Sequence of chain 1.A:
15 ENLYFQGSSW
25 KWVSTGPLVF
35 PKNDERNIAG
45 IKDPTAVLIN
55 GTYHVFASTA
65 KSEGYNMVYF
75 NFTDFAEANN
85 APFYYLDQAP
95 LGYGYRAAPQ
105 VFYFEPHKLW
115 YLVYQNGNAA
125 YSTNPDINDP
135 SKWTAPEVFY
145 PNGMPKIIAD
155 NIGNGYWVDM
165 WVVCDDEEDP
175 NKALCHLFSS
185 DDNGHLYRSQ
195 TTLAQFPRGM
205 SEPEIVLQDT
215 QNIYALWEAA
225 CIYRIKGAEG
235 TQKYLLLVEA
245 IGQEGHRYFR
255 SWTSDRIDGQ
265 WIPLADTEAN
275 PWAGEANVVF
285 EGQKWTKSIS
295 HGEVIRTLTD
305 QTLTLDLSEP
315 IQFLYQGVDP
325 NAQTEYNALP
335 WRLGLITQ

Binding-site contacts:
Ligand atom O3 contacts residue TYR330 of chain 1.A at 4.0 Å.
Ligand atom O4 contacts residue TYR330 of chain 1.A at 3.6 Å.
Ligand atom C3 contacts residue ASP186 of chain 1.A at 3.8 Å.
Ligand atom O5 contacts residue ASP186 of chain 1.A at 4.0 Å.
Ligand atom C2 contacts residue ASN331 of chain 1.A at 3.6 Å.
Ligand atom O4 contacts residue TRP221 of chain 1.A at 3.1 Å.
Ligand atom O3 contacts residue TYR69 of chain 1.A at 4.0 Å.
Ligand atom O4 contacts residue ARG251 of chain 1.A at 4.0 Å.
Ligand atom C4 contacts residue TYR99 of chain 1.A at 3.7 Å (hydrophobic).
Ligand atom C5 contacts residue ARG251 of chain 1.A at 3.2 Å.
Ligand atom C4 contacts residue ASP186 of chain 1.A at 3.7 Å.
Ligand atom C3 contacts residue GLU222 of chain 1.A at 3.7 Å.
Ligand atom C4 contacts residue TRP221 of chain 1.A at 4.1 Å (hydrophobic).
Ligand atom C2 contacts residue TRP221 of chain 1.A at 3.6 Å (hydrophobic).
Ligand atom C1 contacts residue TYR160 of chain 1.A at 4.1 Å (hydrophobic).
Ligand atom O3 contacts residue ASP186 of chain 1.A at 3.8 Å.
Ligand atom O2 contacts residue ASN331 of chain 1.A at 2.9 Å (h-bond).
Ligand atom O4 contacts residue TYR99 of chain 1.A at 4.0 Å.
Ligand atom O2 contacts residue ARG251 of chain 1.A at 3.0 Å (salt-bridge).
Ligand atom O3 contacts residue ASN331 of chain 1.A at 3.2 Å (h-bond).
Ligand atom C5 contacts residue TYR160 of chain 1.A at 3.7 Å (hydrophobic).
Ligand atom O3 contacts residue TRP221 of chain 1.A at 3.8 Å.
Ligand atom O2 contacts residue GLU222 of chain 1.A at 2.6 Å (salt-bridge).
Ligand atom C4 contacts residue TYR330 of chain 1.A at 3.9 Å (hydrophobic).
Ligand atom C5 contacts residue TYR330 of chain 1.A at 3.8 Å (hydrophobic).
Ligand atom C2 contacts residue ASP186 of chain 1.A at 3.4 Å.
Ligand atom C3 contacts residue ASN331 of chain 1.A at 4.1 Å.
Ligand atom C3 contacts residue TRP221 of chain 1.A at 3.8 Å (hydrophobic).
Ligand atom C2 contacts residue GLU222 of chain 1.A at 3.4 Å.
Ligand atom O2 contacts residue TRP221 of chain 1.A at 3.1 Å (h-bond).
Ligand atom C2 contacts residue TYR330 of chain 1.A at 4.1 Å (hydrophobic).
Ligand atom C3 contacts residue TYR330 of chain 1.A at 3.5 Å (hydrophobic).
Ligand atom O2 contacts residue TYR218 of chain 1.A at 3.6 Å.
Ligand atom C5 contacts residue ILE245 of chain 1.A at 4.0 Å (hydrophobic).
Ligand atom O5 contacts residue VAL162 of chain 1.A at 4.0 Å.
Ligand atom C1 contacts residue ASP186 of chain 1.A at 4.1 Å.
Ligand atom O5 contacts residue TYR160 of chain 1.A at 4.0 Å.
Ligand atom O2 contacts residue TYR330 of chain 1.A at 3.7 Å.
Ligand atom C5 contacts residue TYR99 of chain 1.A at 3.9 Å (hydrophobic).
Ligand atom O3 contacts residue GLU222 of chain 1.A at 2.8 Å (salt-bridge).

The small molecule below binds the protein below.
Small molecule (SMILES): O[C@@H]1[C@@H](O)[C@H](O[C@@H]2CO[C@@H](O[C@@H]3CO[C@@H](O)[C@H](O)[C@H]3O)[C@H](O)[C@H]2O)OC[C@H]1O